The small molecule below binds the protein below.
Small molecule (SMILES): CC(=O)N[C@H]1[C@H](O[C@H]2[C@H](O)[C@@H](NC(C)=O)CO[C@@H]2CO)O[C@H](CO)[C@@H](O)[C@@H]1O

Binding-site contacts:
Ligand atom C4 contacts residue ASN276 of chain 4.A at 4.2 Å.
Ligand atom C7 contacts residue ASN276 of chain 4.A at 3.7 Å.
Ligand atom O7 contacts residue ASN276 of chain 4.A at 3.9 Å.
Ligand atom C3 contacts residue ASN276 of chain 4.A at 3.7 Å.
Ligand atom O5 contacts residue ASN276 of chain 4.A at 2.4 Å (h-bond).
Ligand atom N2 contacts residue ASN276 of chain 4.A at 2.9 Å (h-bond).
Ligand atom C2 contacts residue ASN276 of chain 4.A at 2.3 Å.
Ligand atom C1 contacts residue ASN276 of chain 4.A at 1.4 Å.
Ligand atom C5 contacts residue ASN276 of chain 4.A at 3.6 Å.

Sequence of chain 4.A:
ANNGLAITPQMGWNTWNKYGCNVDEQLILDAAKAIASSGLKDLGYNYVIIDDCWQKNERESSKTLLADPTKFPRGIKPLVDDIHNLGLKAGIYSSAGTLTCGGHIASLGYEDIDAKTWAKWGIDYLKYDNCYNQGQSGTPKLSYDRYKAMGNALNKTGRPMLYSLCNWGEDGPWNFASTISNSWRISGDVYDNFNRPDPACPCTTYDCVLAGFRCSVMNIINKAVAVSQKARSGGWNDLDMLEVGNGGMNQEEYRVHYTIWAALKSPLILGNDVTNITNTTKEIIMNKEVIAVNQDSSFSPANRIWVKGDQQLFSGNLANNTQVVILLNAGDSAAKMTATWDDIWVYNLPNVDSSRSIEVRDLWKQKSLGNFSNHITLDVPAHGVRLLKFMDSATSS